Sequence of chain 1.B:
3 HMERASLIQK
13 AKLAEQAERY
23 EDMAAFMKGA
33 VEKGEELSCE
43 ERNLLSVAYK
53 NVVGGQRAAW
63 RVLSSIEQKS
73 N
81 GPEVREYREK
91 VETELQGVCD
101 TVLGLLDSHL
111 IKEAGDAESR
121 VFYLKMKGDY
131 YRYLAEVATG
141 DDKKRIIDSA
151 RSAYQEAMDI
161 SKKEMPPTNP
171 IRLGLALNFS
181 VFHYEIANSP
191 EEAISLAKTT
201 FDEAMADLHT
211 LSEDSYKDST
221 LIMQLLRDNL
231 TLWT

A small-molecule ligand and the protein it binds are described below.
Small molecule (SMILES): C[C@@H](O)[C@H](NC(=O)[C@H](COP(=O)(O)O)NC(=O)[C@H](CC(N)=O)NC(=O)[C@H](CCCN=C(N)N)NC(=O)[C@H](CO)NC(=O)[C@@H](N)CO)C(=O)N1CCC[C@H]1C(=O)NCC=O

Binding-site contacts:
Ligand atom O contacts residue ASN229 of chain 1.B at 3.0 Å (h-bond).
Ligand atom CA contacts residue ASN178 of chain 1.B at 3.4 Å.
Ligand atom O contacts residue LYS125 of chain 1.B at 3.7 Å.
Ligand atom O2P contacts residue ARG132 of chain 1.B at 2.8 Å (salt-bridge).
Ligand atom CD contacts residue GLU185 of chain 1.B at 3.2 Å.
Ligand atom O contacts residue VAL181 of chain 1.B at 3.3 Å.
Ligand atom CA contacts residue ASN229 of chain 1.B at 3.7 Å.
Ligand atom CG2 contacts residue GLY174 of chain 1.B at 3.3 Å.
Ligand atom ND2 contacts residue ASN229 of chain 1.B at 3.1 Å (h-bond).
Ligand atom C contacts residue LEU177 of chain 1.B at 3.7 Å (hydrophobic).
Ligand atom CZ contacts residue GLU185 of chain 1.B at 3.6 Å.
Ligand atom OG1 contacts residue LYS125 of chain 1.B at 3.0 Å (salt-bridge).
Ligand atom CG contacts residue LEU225 of chain 1.B at 3.7 Å (hydrophobic).
Ligand atom O1P contacts residue ARG59 of chain 1.B at 3.0 Å (salt-bridge).
Ligand atom OD1 contacts residue LEU225 of chain 1.B at 3.7 Å.
Ligand atom C contacts residue SER48 of chain 1.B at 3.5 Å.
Ligand atom ND2 contacts residue ASP228 of chain 1.B at 3.4 Å.
Ligand atom CB contacts residue ASN178 of chain 1.B at 3.4 Å.
Ligand atom O2P contacts residue TYR133 of chain 1.B at 2.6 Å (h-bond).
Ligand atom C contacts residue ASN229 of chain 1.B at 3.6 Å.
Ligand atom N contacts residue LEU232 of chain 1.B at 3.5 Å.
Ligand atom O2P contacts residue LYS52 of chain 1.B at 3.7 Å.
Ligand atom CA contacts residue ASN229 of chain 1.B at 3.5 Å.
Ligand atom N contacts residue LEU177 of chain 1.B at 3.6 Å.
Ligand atom O1P contacts residue ARG132 of chain 1.B at 2.8 Å (salt-bridge).
Ligand atom C contacts residue ASN178 of chain 1.B at 3.6 Å.
Ligand atom NE contacts residue GLU185 of chain 1.B at 2.9 Å (salt-bridge).
Ligand atom NH1 contacts residue GLU185 of chain 1.B at 3.3 Å (salt-bridge).
Ligand atom O3P contacts residue LYS52 of chain 1.B at 3.3 Å (salt-bridge).
Ligand atom CG2 contacts residue ASN178 of chain 1.B at 3.5 Å.
Ligand atom N contacts residue ASN178 of chain 1.B at 2.9 Å (h-bond).
Ligand atom CG contacts residue GLU185 of chain 1.B at 3.8 Å.
Ligand atom N contacts residue ASN229 of chain 1.B at 2.8 Å (h-bond).
Ligand atom OG1 contacts residue ASN178 of chain 1.B at 3.4 Å (h-bond).
Ligand atom CA contacts residue LEU232 of chain 1.B at 3.7 Å (hydrophobic).
Ligand atom CB contacts residue ASN229 of chain 1.B at 3.7 Å.
Ligand atom NH1 contacts residue ARG59 of chain 1.B at 3.4 Å (salt-bridge).
Ligand atom O contacts residue LEU177 of chain 1.B at 3.6 Å.
Ligand atom O3P contacts residue ARG59 of chain 1.B at 2.9 Å (salt-bridge).
Ligand atom CB contacts residue ASN229 of chain 1.B at 3.7 Å.